Binding-site contacts:
Ligand atom C8 contacts residue SER542 of chain 1.A at 4.0 Å.
Ligand atom O6 contacts residue ASN518 of chain 1.A at 3.7 Å.
Ligand atom O6 contacts residue SER541 of chain 1.A at 2.6 Å (h-bond).
Ligand atom C1 contacts residue SER541 of chain 1.A at 3.9 Å.
Ligand atom C8 contacts residue ASP584 of chain 1.A at 4.0 Å.
Ligand atom N2 contacts residue ASN562 of chain 1.A at 3.0 Å (h-bond).
Ligand atom O6 contacts residue SER542 of chain 1.A at 2.7 Å (h-bond).
Ligand atom C3 contacts residue ASN562 of chain 1.A at 3.8 Å.
Ligand atom C5 contacts residue SER541 of chain 1.A at 3.8 Å.
Ligand atom C5 contacts residue ASN562 of chain 1.A at 3.6 Å.
Ligand atom C8 contacts residue HIS583 of chain 1.A at 3.8 Å.
Ligand atom C1 contacts residue SER564 of chain 1.A at 4.3 Å.
Ligand atom C5 contacts residue TYR565 of chain 1.A at 4.4 Å (hydrophobic).
Ligand atom C1 contacts residue ASN562 of chain 1.A at 1.4 Å.
Ligand atom C6 contacts residue ASN518 of chain 1.A at 4.2 Å.
Ligand atom O4 contacts residue TYR565 of chain 1.A at 4.5 Å.
Ligand atom C7 contacts residue HIS583 of chain 1.A at 4.3 Å.
Ligand atom C8 contacts residue TYR565 of chain 1.A at 3.9 Å (hydrophobic).
Ligand atom O7 contacts residue TYR565 of chain 1.A at 3.6 Å (h-bond).
Ligand atom C4 contacts residue ASN562 of chain 1.A at 4.2 Å.
Ligand atom N2 contacts residue HIS583 of chain 1.A at 3.8 Å.
Ligand atom C7 contacts residue ASN562 of chain 1.A at 3.4 Å.
Ligand atom O5 contacts residue SER541 of chain 1.A at 3.0 Å (h-bond).
Ligand atom C6 contacts residue SER541 of chain 1.A at 3.6 Å.
Ligand atom O7 contacts residue ASN562 of chain 1.A at 3.4 Å (h-bond).
Ligand atom C6 contacts residue SER542 of chain 1.A at 3.6 Å.
Ligand atom C2 contacts residue ASN562 of chain 1.A at 2.5 Å.
Ligand atom O5 contacts residue ASN562 of chain 1.A at 2.3 Å (h-bond).
Ligand atom C7 contacts residue TYR565 of chain 1.A at 3.9 Å (hydrophobic).

Sequence of chain 1.A:
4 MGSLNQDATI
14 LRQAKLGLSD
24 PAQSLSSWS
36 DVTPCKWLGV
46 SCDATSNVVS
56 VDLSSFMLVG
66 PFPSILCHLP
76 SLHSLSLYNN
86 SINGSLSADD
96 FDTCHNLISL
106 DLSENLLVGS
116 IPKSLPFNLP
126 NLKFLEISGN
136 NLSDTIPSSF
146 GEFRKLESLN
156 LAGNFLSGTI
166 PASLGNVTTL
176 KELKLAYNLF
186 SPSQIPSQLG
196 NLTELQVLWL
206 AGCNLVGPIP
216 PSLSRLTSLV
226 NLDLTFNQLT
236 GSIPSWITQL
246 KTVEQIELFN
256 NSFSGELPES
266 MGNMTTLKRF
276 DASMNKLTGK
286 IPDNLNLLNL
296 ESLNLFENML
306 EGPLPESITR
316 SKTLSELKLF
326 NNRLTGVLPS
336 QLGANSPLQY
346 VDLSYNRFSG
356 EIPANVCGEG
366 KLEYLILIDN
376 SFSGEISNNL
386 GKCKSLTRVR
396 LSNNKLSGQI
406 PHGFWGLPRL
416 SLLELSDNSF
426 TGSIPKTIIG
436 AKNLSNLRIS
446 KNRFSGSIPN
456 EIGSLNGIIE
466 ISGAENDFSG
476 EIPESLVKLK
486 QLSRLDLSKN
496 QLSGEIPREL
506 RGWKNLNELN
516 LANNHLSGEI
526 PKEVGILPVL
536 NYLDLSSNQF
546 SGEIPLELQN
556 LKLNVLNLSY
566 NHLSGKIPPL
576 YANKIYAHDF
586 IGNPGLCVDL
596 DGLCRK

The small molecule below binds the protein below.
Small molecule (SMILES): CC(=O)N[C@H]1[C@H](O[C@H]2[C@H](O)[C@@H](NC(C)=O)CO[C@@H]2CO)O[C@H](CO)[C@@H](O)[C@@H]1O